Sequence of chain 1.F:
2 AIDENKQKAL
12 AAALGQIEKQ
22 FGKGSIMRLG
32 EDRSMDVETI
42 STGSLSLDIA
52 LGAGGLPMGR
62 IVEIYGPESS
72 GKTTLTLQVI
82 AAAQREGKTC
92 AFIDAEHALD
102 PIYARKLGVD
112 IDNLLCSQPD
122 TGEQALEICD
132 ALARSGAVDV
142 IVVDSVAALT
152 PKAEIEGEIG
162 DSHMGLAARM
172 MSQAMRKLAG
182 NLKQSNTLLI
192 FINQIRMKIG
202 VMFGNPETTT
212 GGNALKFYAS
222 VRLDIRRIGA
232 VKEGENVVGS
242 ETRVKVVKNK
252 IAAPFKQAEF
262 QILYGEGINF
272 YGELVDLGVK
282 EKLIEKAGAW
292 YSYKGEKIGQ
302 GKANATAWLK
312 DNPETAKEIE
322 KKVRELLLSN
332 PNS

The protein below binds the small molecule below.
Small molecule (SMILES): Nc1ncnc2c1ncn2[C@@H]1O[C@H](COP(=O)(O)OP(=O)(O)OP(O)(O)=S)[C@@H](O)[C@H]1O

Sequence of chain 1.G:
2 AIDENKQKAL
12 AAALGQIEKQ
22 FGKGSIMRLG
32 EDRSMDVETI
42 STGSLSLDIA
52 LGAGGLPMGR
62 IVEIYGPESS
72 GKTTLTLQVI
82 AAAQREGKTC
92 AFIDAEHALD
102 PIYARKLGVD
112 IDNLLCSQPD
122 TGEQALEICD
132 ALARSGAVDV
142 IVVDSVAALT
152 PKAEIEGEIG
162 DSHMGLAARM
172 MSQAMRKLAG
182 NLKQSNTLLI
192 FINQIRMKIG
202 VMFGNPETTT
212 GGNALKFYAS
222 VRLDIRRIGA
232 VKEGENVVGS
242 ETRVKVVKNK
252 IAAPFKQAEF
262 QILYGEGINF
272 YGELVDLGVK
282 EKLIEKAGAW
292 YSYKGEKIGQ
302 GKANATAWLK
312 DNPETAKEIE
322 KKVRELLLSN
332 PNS

Binding-site contacts:
Ligand atom O2' contacts residue ASN250 of chain 1.F at 3.1 Å (h-bond).
Ligand atom S1G contacts residue PHE218 of chain 1.F at 3.5 Å.
Ligand atom S1G contacts residue GLU69 of chain 1.G at 3.7 Å.
Ligand atom O3G contacts residue LYS251 of chain 1.F at 3.2 Å (salt-bridge).
Ligand atom O3A contacts residue GLY72 of chain 1.G at 3.2 Å (h-bond).
Ligand atom O3B contacts residue MG1 of chain 1.X at 3.5 Å.
Ligand atom C4 contacts residue TYR104 of chain 1.G at 3.7 Å (hydrophobic).
Ligand atom PB contacts residue LYS73 of chain 1.G at 3.7 Å.
Ligand atom O1A contacts residue THR74 of chain 1.G at 3.6 Å.
Ligand atom S1G contacts residue SER70 of chain 1.G at 3.6 Å (h-bond).
Ligand atom O1A contacts residue THR75 of chain 1.G at 2.7 Å (h-bond).
Ligand atom N1 contacts residue TYR104 of chain 1.G at 3.4 Å.
Ligand atom PG contacts residue LYS251 of chain 1.F at 3.6 Å.
Ligand atom O3' contacts residue TYR265 of chain 1.G at 3.2 Å.
Ligand atom N1 contacts residue ALA253 of chain 1.F at 3.4 Å.
Ligand atom C2 contacts residue TYR104 of chain 1.G at 3.6 Å (hydrophobic).
Ligand atom O3B contacts residue SER70 of chain 1.G at 3.4 Å (h-bond).
Ligand atom O2B contacts residue LYS73 of chain 1.G at 2.9 Å (salt-bridge).
Ligand atom C6 contacts residue TYR104 of chain 1.G at 3.3 Å (hydrophobic).
Ligand atom O2B contacts residue GLY72 of chain 1.G at 3.3 Å (h-bond).
Ligand atom C2 contacts residue ALA253 of chain 1.F at 3.5 Å (hydrophobic).
Ligand atom N6 contacts residue ALA253 of chain 1.F at 3.6 Å.
Ligand atom PG contacts residue MG1 of chain 1.X at 3.3 Å.
Ligand atom O3G contacts residue MG1 of chain 1.X at 2.2 Å.
Ligand atom O2G contacts residue LYS249 of chain 1.F at 3.2 Å (salt-bridge).
Ligand atom O2' contacts residue PRO255 of chain 1.F at 3.2 Å.
Ligand atom O1B contacts residue THR74 of chain 1.G at 3.0 Å (h-bond).
Ligand atom O1B contacts residue MG1 of chain 1.X at 2.2 Å.
Ligand atom C5 contacts residue TYR104 of chain 1.G at 3.6 Å (hydrophobic).
Ligand atom O2B contacts residue SER70 of chain 1.G at 3.7 Å.
Ligand atom C2 contacts residue ALA254 of chain 1.F at 3.5 Å (hydrophobic).
Ligand atom O1A contacts residue GLY72 of chain 1.G at 3.4 Å.
Ligand atom N7 contacts residue TYR104 of chain 1.G at 3.7 Å.
Ligand atom O2B contacts residue SER71 of chain 1.G at 3.2 Å (h-bond).
Ligand atom S1G contacts residue LYS73 of chain 1.G at 3.6 Å (salt-bridge).
Ligand atom O2G contacts residue LYS251 of chain 1.F at 2.7 Å (salt-bridge).
Ligand atom O3G contacts residue GLU97 of chain 1.G at 3.6 Å.
Ligand atom N6 contacts residue TYR104 of chain 1.G at 3.4 Å.
Ligand atom PB contacts residue MG1 of chain 1.X at 3.4 Å.
Ligand atom N6 contacts residue LYS251 of chain 1.F at 3.4 Å (salt-bridge).